Sequence of chain 1.E:
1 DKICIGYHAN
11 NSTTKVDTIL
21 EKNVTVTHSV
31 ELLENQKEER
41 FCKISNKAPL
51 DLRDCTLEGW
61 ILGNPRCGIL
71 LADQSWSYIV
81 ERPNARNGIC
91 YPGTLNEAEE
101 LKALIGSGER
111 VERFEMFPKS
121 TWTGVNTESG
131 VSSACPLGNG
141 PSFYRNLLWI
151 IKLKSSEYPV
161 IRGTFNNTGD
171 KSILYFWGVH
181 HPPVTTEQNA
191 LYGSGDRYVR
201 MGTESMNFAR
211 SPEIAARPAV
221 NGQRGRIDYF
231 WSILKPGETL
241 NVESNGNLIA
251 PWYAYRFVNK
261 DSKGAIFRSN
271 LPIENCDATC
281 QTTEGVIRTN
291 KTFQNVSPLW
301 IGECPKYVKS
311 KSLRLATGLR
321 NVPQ

Binding-site contacts:
Ligand atom C7 contacts residue ASN23 of chain 1.E at 3.7 Å.
Ligand atom C4 contacts residue ASN23 of chain 1.E at 4.2 Å.
Ligand atom O5 contacts residue ASN23 of chain 1.E at 2.3 Å (h-bond).
Ligand atom C2 contacts residue ASN23 of chain 1.E at 2.4 Å.
Ligand atom C3 contacts residue ASN23 of chain 1.E at 3.8 Å.
Ligand atom C1 contacts residue ASN23 of chain 1.E at 1.4 Å.
Ligand atom C5 contacts residue ASN23 of chain 1.E at 3.6 Å.
Ligand atom N2 contacts residue ASN23 of chain 1.E at 3.0 Å (h-bond).
Ligand atom C8 contacts residue ASN23 of chain 1.E at 4.1 Å.

A protein and the small-molecule ligand that binds it are described below.
Small molecule (SMILES): CC(=O)N[C@H]1[C@H](O[C@H]2[C@H](O)[C@@H](NC(C)=O)CO[C@@H]2CO)O[C@H](CO)[C@@H](O)[C@@H]1O